Binding-site contacts:
Ligand atom C44 contacts residue ALA64 of chain 3.A at 3.6 Å (hydrophobic).
Ligand atom C49 contacts residue HEM1 of chain 3.B at 3.5 Å.
Ligand atom C46 contacts residue PHE46 of chain 3.A at 4.3 Å (hydrophobic).
Ligand atom C45 contacts residue HEM1 of chain 3.B at 3.9 Å.
Ligand atom C41 contacts residue PHE43 of chain 3.A at 3.7 Å (hydrophobic).
Ligand atom C48 contacts residue ALA64 of chain 3.A at 4.4 Å (hydrophobic).
Ligand atom O1 contacts residue VAL68 of chain 3.A at 3.2 Å.
Ligand atom C42 contacts residue ILE107 of chain 3.A at 4.0 Å (hydrophobic).
Ligand atom O1 contacts residue HEM1 of chain 3.B at 2.6 Å.
Ligand atom N7 contacts residue HIS93 of chain 3.A at 4.0 Å.
Ligand atom C44 contacts residue PHE43 of chain 3.A at 4.2 Å (hydrophobic).
Ligand atom C49 contacts residue THR67 of chain 3.A at 4.0 Å.
Ligand atom N7 contacts residue VAL68 of chain 3.A at 4.1 Å.
Ligand atom C42 contacts residue VAL68 of chain 3.A at 4.2 Å (hydrophobic).
Ligand atom C43 contacts residue PHE43 of chain 3.A at 3.9 Å (hydrophobic).
Ligand atom C48 contacts residue THR67 of chain 3.A at 3.8 Å.
Ligand atom C47 contacts residue HEM1 of chain 3.B at 3.8 Å.
Ligand atom C43 contacts residue VAL68 of chain 3.A at 4.5 Å (hydrophobic).
Ligand atom C45 contacts residue PHE43 of chain 3.A at 3.7 Å (hydrophobic).
Ligand atom C47 contacts residue ALA64 of chain 3.A at 4.2 Å (hydrophobic).
Ligand atom C46 contacts residue HEM1 of chain 3.B at 3.4 Å.
Ligand atom C43 contacts residue ALA64 of chain 3.A at 3.9 Å (hydrophobic).
Ligand atom C41 contacts residue HEM1 of chain 3.B at 3.0 Å.
Ligand atom N7 contacts residue HEM1 of chain 3.B at 1.9 Å.
Ligand atom C46 contacts residue ALA64 of chain 3.A at 3.7 Å (hydrophobic).
Ligand atom C49 contacts residue ALA64 of chain 3.A at 4.1 Å (hydrophobic).
Ligand atom C42 contacts residue LEU29 of chain 3.A at 3.8 Å (hydrophobic).
Ligand atom C42 contacts residue HEM1 of chain 3.B at 3.4 Å.
Ligand atom C46 contacts residue ARG45 of chain 3.A at 4.3 Å.
Ligand atom C45 contacts residue ALA64 of chain 3.A at 3.3 Å (hydrophobic).
Ligand atom C48 contacts residue HEM1 of chain 3.B at 3.6 Å.
Ligand atom C42 contacts residue PHE43 of chain 3.A at 3.9 Å (hydrophobic).
Ligand atom C43 contacts residue HEM1 of chain 3.B at 4.2 Å.
Ligand atom C45 contacts residue PHE46 of chain 3.A at 4.0 Å (hydrophobic).
Ligand atom C44 contacts residue HEM1 of chain 3.B at 4.0 Å.

A protein and the small-molecule ligand that binds it are described below.
Small molecule (SMILES): C[C@H](Cc1ccccc1)N=O

Sequence of chain 3.A:
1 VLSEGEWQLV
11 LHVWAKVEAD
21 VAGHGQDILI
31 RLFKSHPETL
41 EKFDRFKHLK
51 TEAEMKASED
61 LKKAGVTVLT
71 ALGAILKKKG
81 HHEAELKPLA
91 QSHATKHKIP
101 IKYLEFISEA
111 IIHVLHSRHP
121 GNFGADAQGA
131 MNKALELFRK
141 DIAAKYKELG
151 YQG